Sequence of chain 1.D:
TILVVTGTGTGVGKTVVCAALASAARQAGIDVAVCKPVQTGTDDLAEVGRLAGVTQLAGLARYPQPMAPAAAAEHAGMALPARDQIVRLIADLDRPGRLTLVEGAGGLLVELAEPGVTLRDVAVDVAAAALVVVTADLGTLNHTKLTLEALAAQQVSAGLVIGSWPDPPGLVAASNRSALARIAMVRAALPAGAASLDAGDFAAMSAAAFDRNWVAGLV

Binding-site contacts:
Ligand atom C2 contacts residue ALA98 of chain 1.D at 3.7 Å (hydrophobic).
Ligand atom O2 contacts residue LEU171 of chain 1.C at 3.6 Å.
Ligand atom OXT contacts residue ASP74 of chain 1.D at 4.0 Å.
Ligand atom C3 contacts residue LEU168 of chain 1.C at 3.6 Å (hydrophobic).
Ligand atom C4 contacts residue LEU168 of chain 1.C at 4.0 Å (hydrophobic).
Ligand atom C5 contacts residue THR36 of chain 1.D at 3.8 Å.
Ligand atom C6 contacts residue THR66 of chain 1.D at 3.6 Å.
Ligand atom C1 contacts residue GLY169 of chain 1.C at 3.5 Å.
Ligand atom C2 contacts residue VAL140 of chain 1.D at 3.8 Å (hydrophobic).
Ligand atom O2 contacts residue GLY169 of chain 1.C at 3.4 Å (h-bond).
Ligand atom C1 contacts residue THR170 of chain 1.C at 4.1 Å.
Ligand atom C9 contacts residue THR66 of chain 1.D at 3.1 Å.
Ligand atom C6 contacts residue MET97 of chain 1.D at 3.7 Å (hydrophobic).
Ligand atom C6 contacts residue GLY136 of chain 1.D at 4.0 Å.
Ligand atom N7 contacts residue THR66 of chain 1.D at 3.0 Å (h-bond).
Ligand atom O1 contacts residue THR170 of chain 1.C at 3.3 Å (h-bond).
Ligand atom O contacts residue LYS62 of chain 1.D at 2.7 Å (salt-bridge).
Ligand atom C7 contacts residue GLY136 of chain 1.D at 4.0 Å.
Ligand atom C contacts residue LYS62 of chain 1.D at 3.5 Å.
Ligand atom O1 contacts residue LEU171 of chain 1.C at 3.0 Å (h-bond).
Ligand atom OXT contacts residue THR66 of chain 1.D at 2.8 Å (h-bond).
Ligand atom O contacts residue ASP74 of chain 1.D at 4.0 Å.
Ligand atom C1 contacts residue LEU171 of chain 1.C at 3.6 Å (hydrophobic).
Ligand atom C8 contacts residue THR66 of chain 1.D at 4.0 Å.
Ligand atom C9 contacts residue PRO96 of chain 1.D at 3.9 Å (hydrophobic).
Ligand atom O contacts residue ALA135 of chain 1.D at 3.6 Å.
Ligand atom C contacts residue THR66 of chain 1.D at 3.7 Å.
Ligand atom O2 contacts residue VAL140 of chain 1.D at 3.6 Å.
Ligand atom OXT contacts residue GLN65 of chain 1.D at 3.3 Å.
Ligand atom C3 contacts residue GLY169 of chain 1.C at 3.9 Å.
Ligand atom O contacts residue GLY136 of chain 1.D at 4.0 Å.
Ligand atom C1 contacts residue ASN172 of chain 1.C at 3.8 Å.
Ligand atom N7 contacts residue ALA135 of chain 1.D at 4.0 Å.
Ligand atom OXT contacts residue LYS62 of chain 1.D at 3.4 Å (salt-bridge).
Ligand atom C4 contacts residue ALA98 of chain 1.D at 3.7 Å (hydrophobic).
Ligand atom C7 contacts residue THR66 of chain 1.D at 3.8 Å.
Ligand atom O1 contacts residue GLY169 of chain 1.C at 3.0 Å (h-bond).
Ligand atom O2 contacts residue ASN172 of chain 1.C at 2.9 Å (h-bond).
Ligand atom C5 contacts residue GLY136 of chain 1.D at 3.9 Å.
Ligand atom C contacts residue ALA135 of chain 1.D at 3.7 Å (hydrophobic).

The protein below binds the small molecule below.
Small molecule (SMILES): C[C@H](N)[C@@H](CCCCCC(=O)O)NC(=O)O

Sequence of chain 1.C:
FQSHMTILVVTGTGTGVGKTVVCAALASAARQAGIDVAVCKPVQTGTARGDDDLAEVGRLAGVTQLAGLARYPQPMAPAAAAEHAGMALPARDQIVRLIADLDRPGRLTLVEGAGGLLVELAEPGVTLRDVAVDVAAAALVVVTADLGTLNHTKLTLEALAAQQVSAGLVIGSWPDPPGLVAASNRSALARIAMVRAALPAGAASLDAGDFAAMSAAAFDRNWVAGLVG